Binding-site contacts:
Ligand atom O6 contacts residue SER803 of chain 1.B at 4.2 Å.
Ligand atom C5 contacts residue ASN801 of chain 1.B at 4.4 Å.
Ligand atom C5 contacts residue SER803 of chain 1.B at 3.8 Å.
Ligand atom C1 contacts residue ASN801 of chain 1.B at 3.1 Å.
Ligand atom C2 contacts residue ASN801 of chain 1.B at 4.3 Å.
Ligand atom O7 contacts residue ASN801 of chain 1.B at 4.1 Å.
Ligand atom O5 contacts residue SER803 of chain 1.B at 3.7 Å.
Ligand atom O6 contacts residue GLN804 of chain 1.B at 4.3 Å.
Ligand atom O5 contacts residue ASN801 of chain 1.B at 3.0 Å (h-bond).
Ligand atom C1 contacts residue SER803 of chain 1.B at 3.5 Å.

Sequence of chain 1.B:
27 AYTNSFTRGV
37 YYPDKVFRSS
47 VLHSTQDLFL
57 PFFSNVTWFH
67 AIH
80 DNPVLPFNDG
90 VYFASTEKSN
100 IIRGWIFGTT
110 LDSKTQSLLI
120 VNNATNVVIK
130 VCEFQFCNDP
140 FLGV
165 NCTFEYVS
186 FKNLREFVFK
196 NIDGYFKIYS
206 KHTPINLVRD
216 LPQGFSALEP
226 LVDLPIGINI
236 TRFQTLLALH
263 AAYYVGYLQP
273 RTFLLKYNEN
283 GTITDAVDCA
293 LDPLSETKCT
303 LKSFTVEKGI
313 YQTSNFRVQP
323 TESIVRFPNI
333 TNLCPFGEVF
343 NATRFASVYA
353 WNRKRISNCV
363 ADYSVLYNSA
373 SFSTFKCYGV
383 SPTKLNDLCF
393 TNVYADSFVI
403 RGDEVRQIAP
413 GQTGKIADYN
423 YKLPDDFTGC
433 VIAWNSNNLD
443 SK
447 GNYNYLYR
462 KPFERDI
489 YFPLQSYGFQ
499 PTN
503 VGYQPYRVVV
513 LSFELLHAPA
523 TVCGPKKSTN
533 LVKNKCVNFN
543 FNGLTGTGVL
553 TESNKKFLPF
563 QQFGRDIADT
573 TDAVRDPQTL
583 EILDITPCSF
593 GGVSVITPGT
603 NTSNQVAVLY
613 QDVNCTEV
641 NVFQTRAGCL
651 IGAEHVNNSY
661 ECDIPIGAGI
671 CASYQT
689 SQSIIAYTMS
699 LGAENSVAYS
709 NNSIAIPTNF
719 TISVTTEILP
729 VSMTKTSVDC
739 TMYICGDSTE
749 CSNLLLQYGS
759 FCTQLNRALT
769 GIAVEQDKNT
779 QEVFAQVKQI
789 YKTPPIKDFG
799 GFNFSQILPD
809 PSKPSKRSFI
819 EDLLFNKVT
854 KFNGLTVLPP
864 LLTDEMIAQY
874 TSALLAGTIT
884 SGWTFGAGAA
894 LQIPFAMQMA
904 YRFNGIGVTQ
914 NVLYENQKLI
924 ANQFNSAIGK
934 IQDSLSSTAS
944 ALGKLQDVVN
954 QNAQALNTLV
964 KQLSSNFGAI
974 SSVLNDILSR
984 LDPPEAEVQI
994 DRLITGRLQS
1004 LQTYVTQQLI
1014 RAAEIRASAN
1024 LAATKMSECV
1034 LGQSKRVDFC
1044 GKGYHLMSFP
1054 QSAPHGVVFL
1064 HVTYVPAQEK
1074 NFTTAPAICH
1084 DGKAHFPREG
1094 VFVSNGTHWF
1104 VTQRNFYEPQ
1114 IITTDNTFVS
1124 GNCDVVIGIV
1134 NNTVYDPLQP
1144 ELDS

The protein below binds the small molecule below.
Small molecule (SMILES): CC(=O)N[C@H]1[C@H](O[C@H]2[C@H](O)[C@@H](NC(C)=O)CO[C@@H]2CO)O[C@H](CO)[C@@H](O)[C@@H]1O